Sequence of chain 2.A:
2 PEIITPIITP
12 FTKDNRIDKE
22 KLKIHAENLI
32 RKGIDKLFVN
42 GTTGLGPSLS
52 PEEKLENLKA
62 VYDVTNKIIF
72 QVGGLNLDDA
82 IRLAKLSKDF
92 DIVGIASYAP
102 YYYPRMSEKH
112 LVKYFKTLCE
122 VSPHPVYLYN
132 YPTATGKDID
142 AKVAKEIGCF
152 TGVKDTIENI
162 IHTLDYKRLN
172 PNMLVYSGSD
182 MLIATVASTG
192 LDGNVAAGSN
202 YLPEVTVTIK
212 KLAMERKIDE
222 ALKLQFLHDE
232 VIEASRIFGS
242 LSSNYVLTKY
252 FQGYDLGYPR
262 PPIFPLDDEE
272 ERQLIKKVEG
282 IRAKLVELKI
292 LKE

Sequence of chain 1.B:
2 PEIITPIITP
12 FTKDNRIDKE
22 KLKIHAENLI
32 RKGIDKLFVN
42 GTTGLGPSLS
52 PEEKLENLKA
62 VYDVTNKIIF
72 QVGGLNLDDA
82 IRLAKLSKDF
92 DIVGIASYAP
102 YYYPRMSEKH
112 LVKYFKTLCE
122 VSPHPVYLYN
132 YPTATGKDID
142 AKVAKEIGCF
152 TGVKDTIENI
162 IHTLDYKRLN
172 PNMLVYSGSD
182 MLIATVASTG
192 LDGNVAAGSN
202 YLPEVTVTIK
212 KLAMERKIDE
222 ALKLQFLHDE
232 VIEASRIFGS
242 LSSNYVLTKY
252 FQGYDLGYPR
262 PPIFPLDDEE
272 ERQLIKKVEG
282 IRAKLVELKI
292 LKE

A small-molecule ligand and the protein it binds are described below.
Small molecule (SMILES): O=C(O)C(=O)C[C@H](O)[C@H](O)COP(=O)(O)O

Binding-site contacts:
Ligand atom C1 contacts residue PRO7 of chain 1.B at 3.2 Å (hydrophobic).
Ligand atom O4 contacts residue THR157 of chain 1.B at 3.3 Å (h-bond).
Ligand atom O2P contacts residue SER241 of chain 1.B at 2.4 Å (h-bond).
Ligand atom C4 contacts residue THR157 of chain 1.B at 3.6 Å.
Ligand atom C1 contacts residue TYR130 of chain 1.B at 3.2 Å (hydrophobic).
Ligand atom O11 contacts residue PRO7 of chain 1.B at 3.3 Å.
Ligand atom C3 contacts residue VAL196 of chain 1.B at 3.8 Å (hydrophobic).
Ligand atom O4 contacts residue TYR132 of chain 1.B at 3.7 Å.
Ligand atom C4 contacts residue GLY179 of chain 1.B at 3.7 Å.
Ligand atom O12 contacts residue TYR130 of chain 1.B at 3.0 Å (h-bond).
Ligand atom C3 contacts residue LYS155 of chain 1.B at 2.4 Å.
Ligand atom C1 contacts residue THR43 of chain 1.B at 3.7 Å.
Ligand atom O12 contacts residue THR44 of chain 1.B at 3.5 Å (h-bond).
Ligand atom O3P contacts residue TYR132 of chain 1.B at 3.0 Å (h-bond).
Ligand atom O5 contacts residue GLY179 of chain 1.B at 3.7 Å.
Ligand atom O12 contacts residue LYS155 of chain 1.B at 2.7 Å (salt-bridge).
Ligand atom O4 contacts residue TYR130 of chain 1.B at 2.7 Å (h-bond).
Ligand atom O11 contacts residue THR44 of chain 1.B at 2.3 Å (h-bond).
Ligand atom O1P contacts residue ARG106 of chain 2.A at 2.7 Å (salt-bridge).
Ligand atom P contacts residue ARG106 of chain 2.A at 3.7 Å.
Ligand atom C2 contacts residue TYR130 of chain 1.B at 3.2 Å (hydrophobic).
Ligand atom C1 contacts residue LYS155 of chain 1.B at 2.3 Å.
Ligand atom O2P contacts residue ARG106 of chain 2.A at 3.5 Å.
Ligand atom C2 contacts residue PRO7 of chain 1.B at 3.8 Å (hydrophobic).
Ligand atom P contacts residue TYR132 of chain 1.B at 3.4 Å.
Ligand atom O12 contacts residue PRO7 of chain 1.B at 3.4 Å.
Ligand atom O4 contacts residue LYS155 of chain 1.B at 3.1 Å (salt-bridge).
Ligand atom C1 contacts residue THR44 of chain 1.B at 3.5 Å.
Ligand atom O12 contacts residue THR43 of chain 1.B at 2.8 Å (h-bond).
Ligand atom O1P contacts residue TYR132 of chain 1.B at 3.1 Å (h-bond).
Ligand atom O12 contacts residue GLY42 of chain 1.B at 3.4 Å.
Ligand atom O5 contacts residue ALA198 of chain 1.B at 3.7 Å.
Ligand atom O11 contacts residue THR43 of chain 1.B at 3.7 Å.
Ligand atom O12 contacts residue PHE39 of chain 1.B at 3.7 Å.
Ligand atom O11 contacts residue LYS155 of chain 1.B at 3.5 Å (salt-bridge).
Ligand atom C6 contacts residue TYR132 of chain 1.B at 3.6 Å (hydrophobic).
Ligand atom O6 contacts residue TYR132 of chain 1.B at 3.7 Å.
Ligand atom C3 contacts residue GLY179 of chain 1.B at 3.7 Å.
Ligand atom C2 contacts residue LYS155 of chain 1.B at 1.3 Å.
Ligand atom C4 contacts residue LYS155 of chain 1.B at 3.3 Å.